The protein below binds the small molecule below.
Small molecule (SMILES): CC(=O)N[C@@H]1[C@@H](O)[C@H](O)[C@@H](CO)O[C@H]1O

Binding-site contacts:
Ligand atom C4 contacts residue ASN1292 of chain 1.A at 4.2 Å.
Ligand atom C1 contacts residue ASN1292 of chain 1.A at 1.4 Å.
Ligand atom N2 contacts residue ASN912 of chain 1.A at 4.5 Å.
Ligand atom C7 contacts residue GLY1293 of chain 1.A at 4.3 Å.
Ligand atom C7 contacts residue ASN1292 of chain 1.A at 3.0 Å.
Ligand atom O7 contacts residue ASN1292 of chain 1.A at 3.8 Å.
Ligand atom O5 contacts residue ASN1292 of chain 1.A at 2.3 Å (h-bond).
Ligand atom C8 contacts residue ASN1292 of chain 1.A at 3.4 Å.
Ligand atom N2 contacts residue ASN1292 of chain 1.A at 2.4 Å (h-bond).
Ligand atom C3 contacts residue ASN1292 of chain 1.A at 3.9 Å.
Ligand atom C5 contacts residue ASN1292 of chain 1.A at 3.6 Å.
Ligand atom C2 contacts residue ASN1292 of chain 1.A at 2.5 Å.
Ligand atom C8 contacts residue ASP910 of chain 1.A at 3.6 Å.
Ligand atom C8 contacts residue GLY1293 of chain 1.A at 3.8 Å.

Sequence of chain 1.A:
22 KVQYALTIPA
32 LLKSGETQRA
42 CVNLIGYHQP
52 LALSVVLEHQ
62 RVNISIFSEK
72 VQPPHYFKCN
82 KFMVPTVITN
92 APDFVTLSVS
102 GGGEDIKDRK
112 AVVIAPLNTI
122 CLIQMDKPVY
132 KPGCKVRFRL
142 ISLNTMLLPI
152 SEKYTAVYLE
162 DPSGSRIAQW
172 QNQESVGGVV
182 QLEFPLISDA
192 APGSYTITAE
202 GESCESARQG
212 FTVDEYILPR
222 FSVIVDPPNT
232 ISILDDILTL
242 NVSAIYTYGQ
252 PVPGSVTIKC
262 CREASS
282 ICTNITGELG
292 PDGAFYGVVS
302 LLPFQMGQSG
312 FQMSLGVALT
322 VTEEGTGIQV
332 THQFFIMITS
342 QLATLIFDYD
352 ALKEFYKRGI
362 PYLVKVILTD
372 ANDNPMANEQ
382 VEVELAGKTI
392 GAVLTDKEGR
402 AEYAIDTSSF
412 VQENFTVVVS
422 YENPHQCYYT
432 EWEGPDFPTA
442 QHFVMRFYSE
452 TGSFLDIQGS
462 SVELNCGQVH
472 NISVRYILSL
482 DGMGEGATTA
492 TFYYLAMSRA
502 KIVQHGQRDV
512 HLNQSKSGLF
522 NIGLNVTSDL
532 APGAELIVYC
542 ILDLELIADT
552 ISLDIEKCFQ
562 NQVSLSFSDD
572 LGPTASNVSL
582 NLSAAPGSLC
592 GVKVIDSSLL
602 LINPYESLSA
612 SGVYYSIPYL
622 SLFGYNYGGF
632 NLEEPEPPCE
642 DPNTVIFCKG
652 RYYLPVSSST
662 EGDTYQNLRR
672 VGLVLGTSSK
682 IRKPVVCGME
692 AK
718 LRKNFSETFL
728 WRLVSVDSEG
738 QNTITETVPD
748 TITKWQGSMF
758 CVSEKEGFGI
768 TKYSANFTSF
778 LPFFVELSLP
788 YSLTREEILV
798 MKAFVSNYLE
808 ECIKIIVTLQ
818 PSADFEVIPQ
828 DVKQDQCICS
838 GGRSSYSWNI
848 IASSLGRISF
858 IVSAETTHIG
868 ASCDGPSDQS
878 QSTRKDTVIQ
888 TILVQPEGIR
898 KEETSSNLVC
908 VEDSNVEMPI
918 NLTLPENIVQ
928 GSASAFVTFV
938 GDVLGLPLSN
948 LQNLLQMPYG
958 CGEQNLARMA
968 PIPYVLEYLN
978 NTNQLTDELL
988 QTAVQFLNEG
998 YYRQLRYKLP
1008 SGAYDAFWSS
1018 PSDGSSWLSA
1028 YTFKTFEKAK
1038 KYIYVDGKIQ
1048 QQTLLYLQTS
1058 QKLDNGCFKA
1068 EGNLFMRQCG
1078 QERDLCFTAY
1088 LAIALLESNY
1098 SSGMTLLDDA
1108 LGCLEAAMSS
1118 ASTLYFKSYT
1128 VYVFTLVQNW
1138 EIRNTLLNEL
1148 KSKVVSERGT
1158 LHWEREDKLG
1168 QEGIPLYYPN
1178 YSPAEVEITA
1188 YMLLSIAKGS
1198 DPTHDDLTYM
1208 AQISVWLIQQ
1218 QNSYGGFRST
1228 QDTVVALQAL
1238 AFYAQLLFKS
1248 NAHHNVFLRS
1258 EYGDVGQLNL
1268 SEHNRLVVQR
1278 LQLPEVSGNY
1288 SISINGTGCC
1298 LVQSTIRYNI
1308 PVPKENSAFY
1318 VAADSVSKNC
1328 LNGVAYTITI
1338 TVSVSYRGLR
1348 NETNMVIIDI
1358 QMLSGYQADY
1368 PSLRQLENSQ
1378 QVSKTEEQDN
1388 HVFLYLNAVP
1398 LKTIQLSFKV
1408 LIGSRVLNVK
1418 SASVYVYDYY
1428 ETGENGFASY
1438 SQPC